Binding-site contacts:
Ligand atom C4 contacts residue ASN396 of chain 1.A at 4.3 Å.
Ligand atom N2 contacts residue ASN396 of chain 1.A at 2.8 Å (h-bond).
Ligand atom C2 contacts residue ASN396 of chain 1.A at 2.5 Å.
Ligand atom O5 contacts residue ASN396 of chain 1.A at 2.5 Å (h-bond).
Ligand atom C7 contacts residue ASN396 of chain 1.A at 4.1 Å.
Ligand atom C1 contacts residue ASN396 of chain 1.A at 1.5 Å.
Ligand atom C3 contacts residue ASN396 of chain 1.A at 3.8 Å.
Ligand atom C5 contacts residue ASN396 of chain 1.A at 3.7 Å.
Ligand atom C6 contacts residue VAL383 of chain 1.A at 4.4 Å (hydrophobic).

Sequence of chain 1.A:
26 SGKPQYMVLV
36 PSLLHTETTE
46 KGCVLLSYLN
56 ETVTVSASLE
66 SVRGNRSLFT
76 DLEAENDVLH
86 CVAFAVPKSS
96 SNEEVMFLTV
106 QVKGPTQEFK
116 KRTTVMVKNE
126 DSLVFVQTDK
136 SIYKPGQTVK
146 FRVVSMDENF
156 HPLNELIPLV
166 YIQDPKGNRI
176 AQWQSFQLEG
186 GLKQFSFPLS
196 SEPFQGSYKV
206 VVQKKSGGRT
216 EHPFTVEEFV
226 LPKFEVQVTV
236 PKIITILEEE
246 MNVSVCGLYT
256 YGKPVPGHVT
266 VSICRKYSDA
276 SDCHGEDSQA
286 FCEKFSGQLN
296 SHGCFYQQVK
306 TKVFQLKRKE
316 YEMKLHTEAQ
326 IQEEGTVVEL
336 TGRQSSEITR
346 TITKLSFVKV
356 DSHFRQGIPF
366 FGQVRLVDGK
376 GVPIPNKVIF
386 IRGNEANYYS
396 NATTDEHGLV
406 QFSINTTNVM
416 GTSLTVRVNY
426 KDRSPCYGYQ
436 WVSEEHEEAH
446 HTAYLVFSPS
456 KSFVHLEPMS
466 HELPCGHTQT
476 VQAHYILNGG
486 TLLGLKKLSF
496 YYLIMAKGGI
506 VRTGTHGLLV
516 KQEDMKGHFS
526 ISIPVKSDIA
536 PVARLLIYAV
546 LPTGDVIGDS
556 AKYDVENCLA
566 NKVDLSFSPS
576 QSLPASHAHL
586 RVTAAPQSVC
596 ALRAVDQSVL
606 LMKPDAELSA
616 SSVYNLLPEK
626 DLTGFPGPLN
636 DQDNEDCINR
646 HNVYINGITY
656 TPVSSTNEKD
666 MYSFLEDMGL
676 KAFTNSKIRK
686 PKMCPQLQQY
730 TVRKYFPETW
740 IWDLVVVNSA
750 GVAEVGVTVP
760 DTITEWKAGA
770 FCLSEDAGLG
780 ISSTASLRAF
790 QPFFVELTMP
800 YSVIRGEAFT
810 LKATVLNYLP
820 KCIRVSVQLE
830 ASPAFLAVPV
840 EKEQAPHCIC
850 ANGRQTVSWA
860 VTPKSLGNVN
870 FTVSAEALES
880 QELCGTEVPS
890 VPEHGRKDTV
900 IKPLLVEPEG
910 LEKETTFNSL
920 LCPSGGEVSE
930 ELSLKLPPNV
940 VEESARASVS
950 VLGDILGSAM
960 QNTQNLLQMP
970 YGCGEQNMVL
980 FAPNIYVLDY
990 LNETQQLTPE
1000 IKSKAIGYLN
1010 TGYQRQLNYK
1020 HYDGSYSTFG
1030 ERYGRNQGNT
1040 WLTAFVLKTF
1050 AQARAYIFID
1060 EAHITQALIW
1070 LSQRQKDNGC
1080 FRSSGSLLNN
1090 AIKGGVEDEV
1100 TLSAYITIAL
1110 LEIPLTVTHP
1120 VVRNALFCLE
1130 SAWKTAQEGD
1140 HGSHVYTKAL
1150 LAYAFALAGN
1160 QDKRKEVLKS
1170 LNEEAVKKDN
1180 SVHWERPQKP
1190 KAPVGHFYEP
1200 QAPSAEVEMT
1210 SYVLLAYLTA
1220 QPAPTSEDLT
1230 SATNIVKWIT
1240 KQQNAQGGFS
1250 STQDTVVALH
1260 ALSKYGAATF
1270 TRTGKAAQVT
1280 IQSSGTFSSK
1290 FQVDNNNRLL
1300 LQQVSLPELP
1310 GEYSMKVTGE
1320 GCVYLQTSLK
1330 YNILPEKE

The protein below binds the small molecule below.
Small molecule (SMILES): CC(=O)N[C@H]1[C@H](O[C@H]2[C@H](O)[C@@H](NC(C)=O)CO[C@@H]2CO)O[C@H](CO)[C@@H](O[C@@H]2O[C@H](CO[C@H]3O[C@H](CO)[C@@H](O)[C@H](O)[C@@H]3O)[C@@H](O)[C@H](O)[C@@H]2O)[C@@H]1O